Binding-site contacts:
Ligand atom N2 contacts residue THR77 of chain 1.A at 4.4 Å.
Ligand atom C8 contacts residue HIS74 of chain 1.A at 4.5 Å.
Ligand atom O7 contacts residue ASN75 of chain 1.A at 3.4 Å (h-bond).
Ligand atom C4 contacts residue ASN75 of chain 1.A at 4.2 Å.
Ligand atom C3 contacts residue ASN75 of chain 1.A at 3.8 Å.
Ligand atom C2 contacts residue ASN75 of chain 1.A at 2.4 Å.
Ligand atom C7 contacts residue ASN75 of chain 1.A at 3.5 Å.
Ligand atom C1 contacts residue ASN75 of chain 1.A at 1.4 Å.
Ligand atom O7 contacts residue HIS74 of chain 1.A at 3.8 Å.
Ligand atom O5 contacts residue ASN75 of chain 1.A at 2.3 Å (h-bond).
Ligand atom O5 contacts residue MET107 of chain 1.A at 4.4 Å.
Ligand atom C5 contacts residue ASN75 of chain 1.A at 3.6 Å.
Ligand atom C1 contacts residue THR77 of chain 1.A at 3.9 Å.
Ligand atom C8 contacts residue ASN75 of chain 1.A at 3.3 Å.
Ligand atom N2 contacts residue ASN75 of chain 1.A at 3.0 Å (h-bond).

Sequence of chain 1.A:
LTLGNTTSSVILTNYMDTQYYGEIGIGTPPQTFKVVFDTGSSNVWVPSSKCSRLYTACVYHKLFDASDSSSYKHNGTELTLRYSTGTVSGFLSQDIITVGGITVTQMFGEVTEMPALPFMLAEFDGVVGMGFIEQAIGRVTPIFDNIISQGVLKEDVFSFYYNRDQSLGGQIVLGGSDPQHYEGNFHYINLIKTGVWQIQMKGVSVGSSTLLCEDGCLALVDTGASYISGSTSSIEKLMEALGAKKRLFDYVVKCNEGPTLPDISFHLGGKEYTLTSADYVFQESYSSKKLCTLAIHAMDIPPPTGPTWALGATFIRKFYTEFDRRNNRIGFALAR

A protein and the small-molecule ligand that binds it are described below.
Small molecule (SMILES): CC(=O)N[C@@H]1[C@@H](O)[C@H](O)[C@@H](CO)O[C@H]1O